Sequence of chain 1.G:
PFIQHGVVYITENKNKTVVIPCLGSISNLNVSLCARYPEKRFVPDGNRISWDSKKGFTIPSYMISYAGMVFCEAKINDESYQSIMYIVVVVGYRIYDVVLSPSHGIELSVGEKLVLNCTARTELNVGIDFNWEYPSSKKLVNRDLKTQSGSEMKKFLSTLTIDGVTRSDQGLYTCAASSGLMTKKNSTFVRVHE

Binding-site contacts:
Ligand atom C8 contacts residue ASN126 of chain 1.G at 4.0 Å.
Ligand atom C4 contacts residue ASN126 of chain 1.G at 4.1 Å.
Ligand atom C6 contacts residue LEU158 of chain 1.G at 4.5 Å (hydrophobic).
Ligand atom C5 contacts residue LEU170 of chain 1.G at 4.0 Å (hydrophobic).
Ligand atom O5 contacts residue ASN126 of chain 1.G at 2.4 Å (h-bond).
Ligand atom O7 contacts residue ASN126 of chain 1.G at 3.1 Å (h-bond).
Ligand atom N2 contacts residue ASN126 of chain 1.G at 2.4 Å (h-bond).
Ligand atom O7 contacts residue SER110 of chain 1.G at 2.8 Å (h-bond).
Ligand atom C5 contacts residue ARG156 of chain 1.G at 4.4 Å.
Ligand atom C8 contacts residue SER110 of chain 1.G at 3.8 Å.
Ligand atom C7 contacts residue ASN126 of chain 1.G at 2.9 Å.
Ligand atom C1 contacts residue ASN126 of chain 1.G at 1.4 Å.
Ligand atom C6 contacts residue LEU170 of chain 1.G at 3.9 Å (hydrophobic).
Ligand atom C2 contacts residue ASN126 of chain 1.G at 2.1 Å.
Ligand atom O5 contacts residue LEU170 of chain 1.G at 3.5 Å.
Ligand atom O6 contacts residue LEU170 of chain 1.G at 4.4 Å.
Ligand atom O6 contacts residue LEU158 of chain 1.G at 4.2 Å.
Ligand atom C7 contacts residue SER110 of chain 1.G at 3.7 Å.
Ligand atom C1 contacts residue LEU170 of chain 1.G at 4.3 Å (hydrophobic).
Ligand atom C3 contacts residue ASN126 of chain 1.G at 3.5 Å.
Ligand atom C8 contacts residue VAL124 of chain 1.G at 4.5 Å (hydrophobic).
Ligand atom C5 contacts residue ASN126 of chain 1.G at 3.6 Å.
Ligand atom C6 contacts residue ARG156 of chain 1.G at 3.9 Å.
Ligand atom C8 contacts residue PRO111 of chain 1.G at 4.2 Å (hydrophobic).
Ligand atom O3 contacts residue ASN126 of chain 1.G at 4.5 Å.

The protein below binds the small molecule below.
Small molecule (SMILES): CC(=O)N[C@@H]1[C@@H](O)[C@H](O)[C@@H](CO)O[C@H]1O